A protein and the small-molecule ligand that binds it are described below.
Small molecule (SMILES): CCOC(=O)CC[C@H](C[C@@H]1CCNC1=O)NC(=O)[C@@H](CC(=O)[C@@H](NC(=O)c1cc(C)on1)C(C)C)Cc1ccc(F)cc1

Sequence of chain 1.A:
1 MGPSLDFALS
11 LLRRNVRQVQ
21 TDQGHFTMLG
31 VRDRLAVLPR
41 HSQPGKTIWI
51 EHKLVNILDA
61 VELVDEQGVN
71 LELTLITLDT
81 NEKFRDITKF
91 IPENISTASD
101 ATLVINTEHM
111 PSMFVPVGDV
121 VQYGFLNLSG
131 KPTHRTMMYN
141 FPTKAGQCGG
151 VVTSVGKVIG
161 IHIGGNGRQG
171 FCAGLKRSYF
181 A

Binding-site contacts:
Ligand atom C20 contacts residue HIS41 of chain 1.A at 3.3 Å.
Ligand atom C13 contacts residue CYS148 of chain 1.A at 2.7 Å (hydrophobic).
Ligand atom N12 contacts residue CYS148 of chain 1.A at 3.0 Å (h-bond).
Ligand atom C2 contacts residue ASN127 of chain 1.A at 3.4 Å.
Ligand atom C07 contacts residue HIS41 of chain 1.A at 3.2 Å.
Ligand atom N5 contacts residue GLY165 of chain 1.A at 3.2 Å.
Ligand atom C14 contacts residue CYS148 of chain 1.A at 3.2 Å (hydrophobic).
Ligand atom F1 contacts residue LYS131 of chain 1.A at 3.4 Å.
Ligand atom O60 contacts residue ASN127 of chain 1.A at 3.4 Å (h-bond).
Ligand atom O60 contacts residue SER129 of chain 1.A at 2.8 Å (h-bond).
Ligand atom C07 contacts residue LEU128 of chain 1.A at 3.4 Å (hydrophobic).
Ligand atom C08 contacts residue LEU128 of chain 1.A at 3.4 Å (hydrophobic).
Ligand atom O03 contacts residue GLY164 of chain 1.A at 3.0 Å.
Ligand atom N12 contacts residue ILE163 of chain 1.A at 3.2 Å (h-bond).
Ligand atom O18 contacts residue HIS162 of chain 1.A at 2.9 Å (h-bond).
Ligand atom O23 contacts residue ALA145 of chain 1.A at 3.3 Å.
Ligand atom N17 contacts residue GLY165 of chain 1.A at 3.6 Å (h-bond).
Ligand atom C16 contacts residue GLY165 of chain 1.A at 3.4 Å.
Ligand atom N58 contacts residue GLY165 of chain 1.A at 3.0 Å (h-bond).
Ligand atom C20 contacts residue CYS148 of chain 1.A at 2.7 Å (hydrophobic).
Ligand atom C15 contacts residue GLY165 of chain 1.A at 3.5 Å.
Ligand atom O60 contacts residue LEU128 of chain 1.A at 3.5 Å.
Ligand atom C57 contacts residue SER129 of chain 1.A at 3.4 Å.
Ligand atom O18 contacts residue GLY164 of chain 1.A at 3.6 Å.
Ligand atom O4 contacts residue ASN166 of chain 1.A at 3.2 Å.
Ligand atom C08 contacts residue GLU72 of chain 1.A at 3.5 Å.
Ligand atom F1 contacts residue ARG40 of chain 1.A at 3.0 Å.
Ligand atom C04 contacts residue ILE163 of chain 1.A at 3.5 Å (hydrophobic).
Ligand atom C4 contacts residue LEU126 of chain 1.A at 3.5 Å (hydrophobic).
Ligand atom C02 contacts residue SER129 of chain 1.A at 3.4 Å.
Ligand atom C19 contacts residue CYS148 of chain 1.A at 1.8 Å (hydrophobic).
Ligand atom O03 contacts residue GLY165 of chain 1.A at 3.0 Å (h-bond).
Ligand atom O4 contacts residue PHE171 of chain 1.A at 3.3 Å.
Ligand atom C78 contacts residue GLY165 of chain 1.A at 3.6 Å.
Ligand atom O18 contacts residue THR143 of chain 1.A at 2.5 Å (h-bond).
Ligand atom C16 contacts residue THR143 of chain 1.A at 3.5 Å.
Ligand atom O23 contacts residue GLY146 of chain 1.A at 2.7 Å (h-bond).
Ligand atom N17 contacts residue THR143 of chain 1.A at 3.0 Å (h-bond).
Ligand atom O18 contacts residue LYS144 of chain 1.A at 3.5 Å (salt-bridge).
Ligand atom N5 contacts residue ASN166 of chain 1.A at 3.4 Å.